Binding-site contacts:
Ligand atom O2P contacts residue TRP502 of chain 1.B at 2.8 Å (h-bond).
Ligand atom O1 contacts residue ARG509 of chain 1.B at 2.9 Å (salt-bridge).
Ligand atom O2P contacts residue ARG509 of chain 1.B at 3.3 Å (salt-bridge).
Ligand atom O4 contacts residue PHE541 of chain 1.B at 2.9 Å (h-bond).
Ligand atom O6P contacts residue ARG456 of chain 1.B at 3.6 Å (salt-bridge).
Ligand atom C1 contacts residue ARG509 of chain 1.B at 3.6 Å.
Ligand atom C3 contacts residue GLY538 of chain 1.B at 3.2 Å.
Ligand atom O4P contacts residue THR452 of chain 1.B at 3.6 Å (h-bond).
Ligand atom P2 contacts residue SER539 of chain 1.B at 3.4 Å.
Ligand atom C4 contacts residue GLY538 of chain 1.B at 3.1 Å.
Ligand atom O5P contacts residue SER539 of chain 1.B at 3.5 Å.
Ligand atom C5 contacts residue GLY538 of chain 1.B at 3.3 Å.
Ligand atom O4 contacts residue SER539 of chain 1.B at 3.6 Å.
Ligand atom C3 contacts residue ARG536 of chain 1.B at 3.5 Å.
Ligand atom O2 contacts residue LEU451 of chain 1.B at 3.5 Å.
Ligand atom O5P contacts residue SER457 of chain 1.B at 3.4 Å (h-bond).
Ligand atom O1P contacts residue ARG509 of chain 1.B at 3.6 Å (salt-bridge).
Ligand atom O4 contacts residue GLY538 of chain 1.B at 2.3 Å (h-bond).
Ligand atom C6 contacts residue LEU451 of chain 1.B at 3.5 Å (hydrophobic).
Ligand atom O6P contacts residue THR452 of chain 1.B at 2.5 Å (h-bond).
Ligand atom P2 contacts residue THR452 of chain 1.B at 3.4 Å.
Ligand atom O4 contacts residue GLY540 of chain 1.B at 3.5 Å (h-bond).
Ligand atom O6P contacts residue SER457 of chain 1.B at 2.6 Å (h-bond).
Ligand atom O4P contacts residue SER539 of chain 1.B at 2.5 Å (h-bond).
Ligand atom O6 contacts residue LYS453 of chain 1.B at 3.2 Å (salt-bridge).
Ligand atom O2 contacts residue GLY534 of chain 1.B at 3.1 Å (h-bond).
Ligand atom C4 contacts residue THR542 of chain 1.B at 3.4 Å.
Ligand atom C6 contacts residue SER457 of chain 1.B at 3.6 Å.
Ligand atom O5 contacts residue LEU451 of chain 1.B at 3.6 Å (h-bond).
Ligand atom O3 contacts residue ARG536 of chain 1.B at 2.7 Å (salt-bridge).
Ligand atom C6 contacts residue THR542 of chain 1.B at 3.1 Å.
Ligand atom O4P contacts residue LYS453 of chain 1.B at 3.6 Å (salt-bridge).
Ligand atom P2 contacts residue SER457 of chain 1.B at 3.5 Å.
Ligand atom O6 contacts residue THR452 of chain 1.B at 3.4 Å.
Ligand atom O3P contacts residue PRO537 of chain 1.B at 3.5 Å.
Ligand atom O3P contacts residue GLY538 of chain 1.B at 2.5 Å (h-bond).
Ligand atom O4 contacts residue THR542 of chain 1.B at 3.6 Å (h-bond).
Ligand atom O3 contacts residue GLY534 of chain 1.B at 3.0 Å.
Ligand atom O4P contacts residue SER454 of chain 1.B at 2.7 Å (h-bond).
Ligand atom O5P contacts residue GLY540 of chain 1.B at 2.8 Å (h-bond).

Sequence of chain 1.B:
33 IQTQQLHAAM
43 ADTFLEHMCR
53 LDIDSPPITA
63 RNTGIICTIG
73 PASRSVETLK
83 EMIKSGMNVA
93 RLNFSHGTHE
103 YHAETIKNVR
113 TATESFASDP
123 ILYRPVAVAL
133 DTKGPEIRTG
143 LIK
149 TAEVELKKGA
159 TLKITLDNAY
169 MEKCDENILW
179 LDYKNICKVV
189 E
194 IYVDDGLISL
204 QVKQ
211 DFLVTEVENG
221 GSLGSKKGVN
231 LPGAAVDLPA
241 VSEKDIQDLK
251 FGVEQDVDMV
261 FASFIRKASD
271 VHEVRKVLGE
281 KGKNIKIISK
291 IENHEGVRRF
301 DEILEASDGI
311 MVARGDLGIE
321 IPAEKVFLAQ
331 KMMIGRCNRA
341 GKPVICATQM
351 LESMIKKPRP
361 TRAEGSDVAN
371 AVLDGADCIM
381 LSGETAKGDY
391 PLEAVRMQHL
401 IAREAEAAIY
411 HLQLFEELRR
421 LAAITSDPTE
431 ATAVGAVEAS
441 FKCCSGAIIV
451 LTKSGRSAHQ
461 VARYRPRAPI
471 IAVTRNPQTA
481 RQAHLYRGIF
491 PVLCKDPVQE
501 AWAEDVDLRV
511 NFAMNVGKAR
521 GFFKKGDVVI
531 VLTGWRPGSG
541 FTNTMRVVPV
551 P

This protein binds this small molecule.
Small molecule (SMILES): O=P(O)(O)OC[C@H]1O[C@](O)(COP(=O)(O)O)[C@@H](O)[C@@H]1O